A protein and the small-molecule ligand that binds it are described below.
Small molecule (SMILES): CCOP(=O)(O)OCC

Binding-site contacts:
Ligand atom C2 contacts residue THR471 of chain 1.A at 4.1 Å.
Ligand atom P1 contacts residue SER217 of chain 1.A at 1.6 Å.
Ligand atom C3 contacts residue TYR456 of chain 1.A at 2.8 Å (hydrophobic).
Ligand atom C3 contacts residue GLY135 of chain 1.A at 4.5 Å.
Ligand atom O2 contacts residue GLU216 of chain 1.A at 4.5 Å.
Ligand atom C2 contacts residue HIS470 of chain 1.A at 3.9 Å.
Ligand atom P1 contacts residue GLY135 of chain 1.A at 4.0 Å.
Ligand atom C1 contacts residue SER217 of chain 1.A at 2.9 Å.
Ligand atom C3 contacts residue HIS470 of chain 1.A at 4.3 Å.
Ligand atom C2 contacts residue GLY134 of chain 1.A at 4.4 Å.
Ligand atom C1 contacts residue HIS470 of chain 1.A at 4.4 Å.
Ligand atom O1 contacts residue GLY136 of chain 1.A at 4.5 Å.
Ligand atom O2 contacts residue GLY135 of chain 1.A at 2.7 Å (h-bond).
Ligand atom C2 contacts residue TYR456 of chain 1.A at 3.4 Å (hydrophobic).
Ligand atom C2 contacts residue SER217 of chain 1.A at 3.4 Å.
Ligand atom C3 contacts residue THR471 of chain 1.A at 3.2 Å.
Ligand atom C1 contacts residue TRP250 of chain 1.A at 3.7 Å (hydrophobic).
Ligand atom C2 contacts residue GLU216 of chain 1.A at 4.0 Å.
Ligand atom O2 contacts residue GLY134 of chain 1.A at 3.7 Å.
Ligand atom C3 contacts residue PHE353 of chain 1.A at 4.3 Å (hydrophobic).
Ligand atom O3 contacts residue GLY136 of chain 1.A at 3.8 Å.
Ligand atom O2 contacts residue GLY136 of chain 1.A at 2.8 Å (h-bond).
Ligand atom C4 contacts residue MET307 of chain 1.A at 4.4 Å (hydrophobic).
Ligand atom P1 contacts residue GLY136 of chain 1.A at 3.8 Å.
Ligand atom O3 contacts residue ALA218 of chain 1.A at 4.3 Å.
Ligand atom C2 contacts residue GLY135 of chain 1.A at 3.5 Å.
Ligand atom O2 contacts residue SER217 of chain 1.A at 2.5 Å (h-bond).
Ligand atom C4 contacts residue SER217 of chain 1.A at 4.1 Å.
Ligand atom C3 contacts residue GLU216 of chain 1.A at 4.4 Å.
Ligand atom P1 contacts residue ALA218 of chain 1.A at 3.5 Å.
Ligand atom C4 contacts residue PHE420 of chain 1.A at 4.5 Å (hydrophobic).
Ligand atom O3 contacts residue SER217 of chain 1.A at 2.6 Å (h-bond).
Ligand atom O2 contacts residue ALA218 of chain 1.A at 2.9 Å (h-bond).
Ligand atom P1 contacts residue HIS470 of chain 1.A at 3.6 Å.
Ligand atom O1 contacts residue HIS470 of chain 1.A at 3.2 Å (h-bond).
Ligand atom O1 contacts residue SER217 of chain 1.A at 2.6 Å (h-bond).
Ligand atom O1 contacts residue GLY135 of chain 1.A at 4.2 Å.
Ligand atom C4 contacts residue TRP250 of chain 1.A at 4.1 Å (hydrophobic).
Ligand atom O3 contacts residue HIS470 of chain 1.A at 4.3 Å.

Sequence of chain 1.A:
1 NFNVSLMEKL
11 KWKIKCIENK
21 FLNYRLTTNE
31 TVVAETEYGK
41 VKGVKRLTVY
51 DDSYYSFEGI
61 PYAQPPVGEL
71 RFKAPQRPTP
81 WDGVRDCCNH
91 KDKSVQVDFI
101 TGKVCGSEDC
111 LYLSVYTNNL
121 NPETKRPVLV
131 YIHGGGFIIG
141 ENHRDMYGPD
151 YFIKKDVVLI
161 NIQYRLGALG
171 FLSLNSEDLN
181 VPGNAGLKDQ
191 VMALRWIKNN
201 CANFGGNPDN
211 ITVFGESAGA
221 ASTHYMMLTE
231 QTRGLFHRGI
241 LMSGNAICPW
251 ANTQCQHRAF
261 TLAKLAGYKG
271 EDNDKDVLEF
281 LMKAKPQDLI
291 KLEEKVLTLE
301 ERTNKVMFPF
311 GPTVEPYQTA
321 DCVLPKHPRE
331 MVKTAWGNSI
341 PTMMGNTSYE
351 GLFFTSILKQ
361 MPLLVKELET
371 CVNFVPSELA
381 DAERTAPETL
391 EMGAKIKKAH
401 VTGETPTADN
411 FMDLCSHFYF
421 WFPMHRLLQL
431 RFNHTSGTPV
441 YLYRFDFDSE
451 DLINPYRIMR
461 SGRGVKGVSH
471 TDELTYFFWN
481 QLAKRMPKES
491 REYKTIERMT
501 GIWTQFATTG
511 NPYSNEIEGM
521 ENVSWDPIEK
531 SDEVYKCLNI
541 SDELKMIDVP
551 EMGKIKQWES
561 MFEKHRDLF